A small-molecule ligand and the protein it binds are described below.
Small molecule (SMILES): [C-]#[N+][C@H](C)[C@@H]1CC[C@@H]2[C@@H]3CC[C@H]4C[C@@H](OC=O)CC[C@]4(C)[C@H]3CC[C@@]21C

Binding-site contacts:
Ligand atom C07 contacts residue PHE35 of chain 1.D at 3.6 Å (hydrophobic).
Ligand atom C04 contacts residue PRO26 of chain 1.D at 4.0 Å (hydrophobic).
Ligand atom C13 contacts residue LEU25 of chain 1.D at 4.1 Å (hydrophobic).
Ligand atom C11 contacts residue LEU38 of chain 1.D at 4.2 Å (hydrophobic).
Ligand atom C11 contacts residue PRO26 of chain 1.D at 3.8 Å (hydrophobic).
Ligand atom O14 contacts residue LEU38 of chain 1.D at 3.3 Å.
Ligand atom C26 contacts residue PHE35 of chain 1.D at 3.3 Å (hydrophobic).
Ligand atom C15 contacts residue LEU38 of chain 1.D at 3.4 Å (hydrophobic).
Ligand atom N22 contacts residue VAL200 of chain 1.D at 3.4 Å.
Ligand atom C05 contacts residue PRO26 of chain 1.D at 3.6 Å (hydrophobic).
Ligand atom C24 contacts residue VAL200 of chain 1.D at 3.3 Å (hydrophobic).
Ligand atom C01 contacts residue LEU38 of chain 1.D at 3.3 Å (hydrophobic).
Ligand atom C18 contacts residue LEU25 of chain 1.D at 3.4 Å (hydrophobic).
Ligand atom C13 contacts residue LEU38 of chain 1.D at 4.0 Å (hydrophobic).
Ligand atom C11 contacts residue PHE24 of chain 1.D at 3.6 Å (hydrophobic).
Ligand atom C01 contacts residue ASN34 of chain 1.D at 3.7 Å.
Ligand atom C03 contacts residue LEU25 of chain 1.D at 4.1 Å (hydrophobic).
Ligand atom C10 contacts residue PHE24 of chain 1.D at 3.0 Å (hydrophobic).
Ligand atom C15 contacts residue LYS41 of chain 1.D at 3.5 Å.
Ligand atom C18 contacts residue PRO26 of chain 1.D at 3.9 Å (hydrophobic).
Ligand atom O16 contacts residue LYS41 of chain 1.D at 3.4 Å (salt-bridge).
Ligand atom C04 contacts residue ASN34 of chain 1.D at 3.2 Å.
Ligand atom C12 contacts residue LEU38 of chain 1.D at 3.4 Å (hydrophobic).
Ligand atom C02 contacts residue PRO26 of chain 1.D at 4.0 Å (hydrophobic).
Ligand atom C23 contacts residue VAL200 of chain 1.D at 3.5 Å (hydrophobic).
Ligand atom C25 contacts residue PHE35 of chain 1.D at 4.1 Å (hydrophobic).
Ligand atom O14 contacts residue ASN34 of chain 1.D at 4.0 Å.
Ligand atom C03 contacts residue ASN34 of chain 1.D at 3.4 Å.
Ligand atom C24 contacts residue LEU199 of chain 1.D at 3.4 Å (hydrophobic).
Ligand atom C06 contacts residue PHE35 of chain 1.D at 3.5 Å (hydrophobic).
Ligand atom C09 contacts residue LEU25 of chain 1.D at 4.0 Å (hydrophobic).
Ligand atom C09 contacts residue PHE24 of chain 1.D at 2.8 Å (hydrophobic).
Ligand atom C10 contacts residue LEU38 of chain 1.D at 4.0 Å (hydrophobic).
Ligand atom C12 contacts residue LEU25 of chain 1.D at 3.7 Å (hydrophobic).
Ligand atom C12 contacts residue PHE24 of chain 1.D at 3.5 Å (hydrophobic).
Ligand atom C10 contacts residue LEU25 of chain 1.D at 3.7 Å (hydrophobic).
Ligand atom C11 contacts residue LEU25 of chain 1.D at 3.5 Å (hydrophobic).
Ligand atom C21 contacts residue VAL200 of chain 1.D at 3.9 Å (hydrophobic).
Ligand atom C03 contacts residue PRO26 of chain 1.D at 3.2 Å (hydrophobic).
Ligand atom N22 contacts residue MET31 of chain 1.D at 4.2 Å.

Sequence of chain 1.D:
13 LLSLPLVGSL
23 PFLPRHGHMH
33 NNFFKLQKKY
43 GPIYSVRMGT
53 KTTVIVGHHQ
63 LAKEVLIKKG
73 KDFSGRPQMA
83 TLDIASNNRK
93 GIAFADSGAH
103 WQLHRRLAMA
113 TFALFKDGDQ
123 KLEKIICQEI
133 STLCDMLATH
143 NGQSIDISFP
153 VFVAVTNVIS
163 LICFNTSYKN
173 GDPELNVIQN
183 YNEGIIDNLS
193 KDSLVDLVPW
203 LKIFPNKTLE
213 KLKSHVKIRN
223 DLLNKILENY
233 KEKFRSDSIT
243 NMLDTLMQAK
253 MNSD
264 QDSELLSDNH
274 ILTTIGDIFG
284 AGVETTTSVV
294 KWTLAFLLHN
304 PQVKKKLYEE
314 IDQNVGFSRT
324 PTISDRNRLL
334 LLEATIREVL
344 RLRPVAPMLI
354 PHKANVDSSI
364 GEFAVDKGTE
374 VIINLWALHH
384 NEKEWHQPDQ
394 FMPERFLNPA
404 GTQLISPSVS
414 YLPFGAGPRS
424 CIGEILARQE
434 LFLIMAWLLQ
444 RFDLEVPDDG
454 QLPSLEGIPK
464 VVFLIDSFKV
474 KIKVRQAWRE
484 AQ